This small molecule binds to this protein.
Small molecule (SMILES): CCC(=O)Nc1cc(-c2c[nH]c3ncnc(Nc4ccc(OCc5ccccn5)c(Cl)c4)c23)ccc1OCCN(C)C

Binding-site contacts:
Ligand atom NAD contacts residue VAL37 of chain 1.B at 3.7 Å.
Ligand atom CAZ contacts residue PHE167 of chain 1.B at 3.5 Å (hydrophobic).
Ligand atom OBO contacts residue ARG152 of chain 1.B at 3.6 Å.
Ligand atom CAY contacts residue MET77 of chain 1.B at 3.6 Å (hydrophobic).
Ligand atom N3 contacts residue MET104 of chain 1.B at 2.7 Å (h-bond).
Ligand atom CAY contacts residue CYS86 of chain 1.B at 3.5 Å (hydrophobic).
Ligand atom CAP contacts residue ASP166 of chain 1.B at 3.5 Å.
Ligand atom C2 contacts residue GLN102 of chain 1.B at 3.4 Å.
Ligand atom C6 contacts residue LEU155 of chain 1.B at 3.5 Å (hydrophobic).
Ligand atom CBK contacts residue SER31 of chain 1.B at 3.5 Å.
Ligand atom CBG contacts residue SER31 of chain 1.B at 3.7 Å.
Ligand atom N1 contacts residue LEU155 of chain 1.B at 3.4 Å.
Ligand atom CAP contacts residue THR165 of chain 1.B at 3.6 Å.
Ligand atom CAZ contacts residue MET77 of chain 1.B at 3.7 Å (hydrophobic).
Ligand atom CAX contacts residue MET101 of chain 1.B at 3.4 Å (hydrophobic).
Ligand atom CAT contacts residue VAL37 of chain 1.B at 3.6 Å (hydrophobic).
Ligand atom C4 contacts residue MET104 of chain 1.B at 3.5 Å (hydrophobic).
Ligand atom C2 contacts residue MET101 of chain 1.B at 3.5 Å (hydrophobic).
Ligand atom OBM contacts residue LYS56 of chain 1.B at 3.6 Å.
Ligand atom N1 contacts residue MET101 of chain 1.B at 3.2 Å.
Ligand atom CBJ contacts residue CYS108 of chain 1.B at 1.8 Å (hydrophobic).
Ligand atom CAQ contacts residue ASP166 of chain 1.B at 3.1 Å.
Ligand atom C2 contacts residue MET104 of chain 1.B at 3.3 Å (hydrophobic).
Ligand atom CBH contacts residue CYS108 of chain 1.B at 3.4 Å (hydrophobic).
Ligand atom N3 contacts residue LEU103 of chain 1.B at 3.6 Å.
Ligand atom CAQ contacts residue THR165 of chain 1.B at 3.4 Å.
Ligand atom N1 contacts residue ALA54 of chain 1.B at 3.5 Å.
Ligand atom NAC contacts residue MET104 of chain 1.B at 2.9 Å (h-bond).
Ligand atom C2 contacts residue ALA54 of chain 1.B at 3.4 Å (hydrophobic).
Ligand atom NAE contacts residue ASP166 of chain 1.B at 3.4 Å (salt-bridge).
Ligand atom CBI contacts residue CYS108 of chain 1.B at 2.5 Å (hydrophobic).
Ligand atom NAE contacts residue THR165 of chain 1.B at 3.5 Å (h-bond).
Ligand atom CBJ contacts residue ARG152 of chain 1.B at 3.6 Å.
Ligand atom CAS contacts residue LYS56 of chain 1.B at 3.6 Å.
Ligand atom CAX contacts residue MET77 of chain 1.B at 3.7 Å (hydrophobic).
Ligand atom CBI contacts residue ASP111 of chain 1.B at 3.2 Å.
Ligand atom CAW contacts residue MET101 of chain 1.B at 3.6 Å (hydrophobic).
Ligand atom CAR contacts residue LYS56 of chain 1.B at 3.5 Å.
Ligand atom CL1 contacts residue LYS56 of chain 1.B at 3.4 Å.
Ligand atom CL1 contacts residue LEU99 of chain 1.B at 3.4 Å.

Sequence of chain 1.B:
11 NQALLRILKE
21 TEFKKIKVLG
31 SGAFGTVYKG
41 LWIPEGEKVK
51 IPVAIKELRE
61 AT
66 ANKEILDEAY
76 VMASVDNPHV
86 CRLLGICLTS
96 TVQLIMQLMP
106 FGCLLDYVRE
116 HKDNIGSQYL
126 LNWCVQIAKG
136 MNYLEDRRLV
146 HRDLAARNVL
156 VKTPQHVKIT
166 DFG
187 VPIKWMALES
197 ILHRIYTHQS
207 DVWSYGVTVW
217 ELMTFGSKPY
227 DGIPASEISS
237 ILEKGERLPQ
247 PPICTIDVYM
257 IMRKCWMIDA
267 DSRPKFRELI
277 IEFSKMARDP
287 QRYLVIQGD